This small molecule binds to this protein.
Small molecule (SMILES): C[C@@H](C(=O)N1CCOCC1)N1CC[C@H](NS(=O)(=O)CCc2ccc(Cl)s2)C1=O

Binding-site contacts:
Ligand atom O3 contacts residue GLY228 of chain 1.B at 3.2 Å (h-bond).
Ligand atom C6 contacts residue CYS231 of chain 1.B at 3.8 Å (hydrophobic).
Ligand atom O5 contacts residue HIS43 of chain 1.B at 3.3 Å.
Ligand atom C6 contacts residue GLY228 of chain 1.B at 3.5 Å.
Ligand atom O1 contacts residue GLU202 of chain 1.B at 3.4 Å (salt-bridge).
Ligand atom CL1 contacts residue PHE239 of chain 1.B at 3.3 Å.
Ligand atom CL1 contacts residue GLY238 of chain 1.B at 3.6 Å.
Ligand atom O3 contacts residue TRP227 of chain 1.B at 3.4 Å.
Ligand atom C9 contacts residue CYS201 of chain 1.B at 3.8 Å (hydrophobic).
Ligand atom C2 contacts residue ASP199 of chain 1.B at 3.3 Å.
Ligand atom C20 contacts residue TRP50 of chain 1.B at 3.4 Å (hydrophobic).
Ligand atom C20 contacts residue TYR47 of chain 1.B at 3.4 Å (hydrophobic).
Ligand atom O2 contacts residue GLY230 of chain 1.B at 3.2 Å (h-bond).
Ligand atom O1 contacts residue CYS231 of chain 1.B at 3.6 Å (h-bond).
Ligand atom C15 contacts residue GLY228 of chain 1.B at 3.3 Å.
Ligand atom O4 contacts residue TYR47 of chain 1.B at 3.7 Å.
Ligand atom S6 contacts residue VAL225 of chain 1.B at 3.6 Å.
Ligand atom C18 contacts residue LEU96 of chain 1.B at 3.5 Å (hydrophobic).
Ligand atom C16 contacts residue TRP227 of chain 1.B at 3.6 Å (hydrophobic).
Ligand atom CL1 contacts residue VAL225 of chain 1.B at 3.5 Å.
Ligand atom S6 contacts residue TRP227 of chain 1.B at 3.5 Å.
Ligand atom CL1 contacts residue TYR240 of chain 1.B at 3.7 Å.
Ligand atom C6 contacts residue GLY230 of chain 1.B at 3.2 Å.
Ligand atom C23 contacts residue HIS43 of chain 1.B at 3.6 Å.
Ligand atom O5 contacts residue TRP50 of chain 1.B at 3.4 Å.
Ligand atom C19 contacts residue TYR47 of chain 1.B at 3.6 Å (hydrophobic).
Ligand atom C17 contacts residue TRP227 of chain 1.B at 3.6 Å (hydrophobic).
Ligand atom C4 contacts residue GLY228 of chain 1.B at 3.8 Å.
Ligand atom C12 contacts residue GLY228 of chain 1.B at 3.5 Å.
Ligand atom C1 contacts residue ALA200 of chain 1.B at 3.8 Å (hydrophobic).
Ligand atom C2 contacts residue ALA200 of chain 1.B at 3.6 Å (hydrophobic).
Ligand atom C9 contacts residue GLU202 of chain 1.B at 3.8 Å.
Ligand atom C3 contacts residue ALA200 of chain 1.B at 3.4 Å (hydrophobic).
Ligand atom CL1 contacts residue TRP227 of chain 1.B at 3.6 Å.
Ligand atom C3 contacts residue GLY230 of chain 1.B at 3.6 Å.
Ligand atom O4 contacts residue LEU96 of chain 1.B at 3.8 Å.
Ligand atom C2 contacts residue GLY238 of chain 1.B at 3.7 Å.
Ligand atom C22 contacts residue HIS43 of chain 1.B at 3.7 Å.
Ligand atom N3 contacts residue LEU96 of chain 1.B at 3.5 Å.
Ligand atom C1 contacts residue TRP227 of chain 1.B at 3.4 Å (hydrophobic).

Sequence of chain 1.B:
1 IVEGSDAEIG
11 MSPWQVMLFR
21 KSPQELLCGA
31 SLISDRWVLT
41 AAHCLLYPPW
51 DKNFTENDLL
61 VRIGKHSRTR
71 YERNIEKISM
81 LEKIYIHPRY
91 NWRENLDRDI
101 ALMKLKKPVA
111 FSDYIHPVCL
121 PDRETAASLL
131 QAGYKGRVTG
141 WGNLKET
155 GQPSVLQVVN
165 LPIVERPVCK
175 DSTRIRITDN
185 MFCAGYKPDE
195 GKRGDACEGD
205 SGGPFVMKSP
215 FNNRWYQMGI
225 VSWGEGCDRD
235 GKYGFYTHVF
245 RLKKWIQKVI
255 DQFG